Sequence of chain 3.F:
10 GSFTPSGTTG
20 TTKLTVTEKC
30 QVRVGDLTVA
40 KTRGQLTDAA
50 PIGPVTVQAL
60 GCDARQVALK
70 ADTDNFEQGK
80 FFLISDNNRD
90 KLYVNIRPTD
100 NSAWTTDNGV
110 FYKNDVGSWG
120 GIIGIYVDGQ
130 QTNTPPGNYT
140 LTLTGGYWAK

This small molecule binds to this protein.
Small molecule (SMILES): O=C(N[C@H](CO)[C@H](O)c1ccc([N+](=O)[O-])cc1)C(Cl)Cl

Binding-site contacts:
Ligand atom C1 contacts residue TYR125 of chain 3.F at 3.6 Å (hydrophobic).
Ligand atom O9A contacts residue ILE121 of chain 3.F at 2.9 Å.
Ligand atom C8 contacts residue PRO53 of chain 3.F at 3.8 Å (hydrophobic).
Ligand atom CL1 contacts residue PRO53 of chain 3.F at 4.1 Å.
Ligand atom CL1 contacts residue GLY123 of chain 3.F at 3.7 Å.
Ligand atom CL1 contacts residue TYR125 of chain 3.F at 3.8 Å.
Ligand atom CL2 contacts residue ILE121 of chain 3.F at 4.0 Å.
Ligand atom CL1 contacts residue ILE51 of chain 3.F at 4.2 Å.
Ligand atom C1 contacts residue GLY123 of chain 3.F at 4.2 Å.
Ligand atom C1 contacts residue PRO50 of chain 3.F at 4.5 Å (hydrophobic).
Ligand atom CL2 contacts residue THR98 of chain 3.F at 4.0 Å.
Ligand atom O2 contacts residue PRO50 of chain 3.F at 3.8 Å.
Ligand atom C7 contacts residue PRO53 of chain 3.F at 4.4 Å (hydrophobic).
Ligand atom C2 contacts residue PRO53 of chain 3.F at 4.5 Å (hydrophobic).
Ligand atom O2 contacts residue PRO53 of chain 3.F at 3.8 Å.
Ligand atom CL2 contacts residue GLY123 of chain 3.F at 3.6 Å.
Ligand atom CL1 contacts residue GLY52 of chain 3.F at 3.3 Å.
Ligand atom N9 contacts residue PRO53 of chain 3.F at 4.3 Å.
Ligand atom CL2 contacts residue PRO53 of chain 3.F at 3.5 Å.
Ligand atom N9 contacts residue ILE121 of chain 3.F at 3.7 Å.
Ligand atom CL2 contacts residue TYR125 of chain 3.F at 4.1 Å.
Ligand atom CL1 contacts residue PRO50 of chain 3.F at 3.9 Å.
Ligand atom O9B contacts residue PRO53 of chain 3.F at 4.0 Å.
Ligand atom O2 contacts residue GLY52 of chain 3.F at 4.2 Å.
Ligand atom O4 contacts residue PRO50 of chain 3.F at 4.2 Å.
Ligand atom C9 contacts residue PRO53 of chain 3.F at 4.2 Å (hydrophobic).
Ligand atom O9B contacts residue ILE121 of chain 3.F at 4.1 Å.
Ligand atom CL1 contacts residue ILE124 of chain 3.F at 3.5 Å.
Ligand atom C2 contacts residue PRO50 of chain 3.F at 4.1 Å (hydrophobic).